Binding-site contacts:
Ligand atom C contacts residue SER278 of chain 1.A at 3.2 Å.
Ligand atom CA contacts residue THR398 of chain 1.A at 4.1 Å.
Ligand atom C contacts residue VAL355 of chain 1.A at 4.0 Å (hydrophobic).
Ligand atom O contacts residue MET311 of chain 1.A at 3.6 Å (h-bond).
Ligand atom N contacts residue GLY354 of chain 1.A at 3.9 Å.
Ligand atom OD1 contacts residue ARG397 of chain 1.A at 3.4 Å (salt-bridge).
Ligand atom CB contacts residue ASN401 of chain 1.A at 4.1 Å.
Ligand atom C contacts residue SER277 of chain 1.A at 4.2 Å.
Ligand atom N contacts residue ARG276 of chain 1.A at 4.3 Å.
Ligand atom OD2 contacts residue GLY359 of chain 1.A at 3.5 Å (h-bond).
Ligand atom CA contacts residue ASP394 of chain 1.A at 4.1 Å.
Ligand atom OXT contacts residue THR398 of chain 1.A at 3.9 Å.
Ligand atom CA contacts residue ARG276 of chain 1.A at 4.2 Å.
Ligand atom O contacts residue VAL355 of chain 1.A at 4.0 Å.
Ligand atom CB contacts residue THR314 of chain 1.A at 3.6 Å.
Ligand atom C contacts residue THR398 of chain 1.A at 4.4 Å.
Ligand atom OD1 contacts residue ASP394 of chain 1.A at 2.4 Å (salt-bridge).
Ligand atom C contacts residue GLY354 of chain 1.A at 3.9 Å.
Ligand atom OXT contacts residue SER277 of chain 1.A at 3.0 Å.
Ligand atom CG contacts residue ARG397 of chain 1.A at 4.3 Å.
Ligand atom CA contacts residue VAL355 of chain 1.A at 3.7 Å (hydrophobic).
Ligand atom OD1 contacts residue THR314 of chain 1.A at 3.8 Å.
Ligand atom O contacts residue GLY354 of chain 1.A at 3.2 Å.
Ligand atom CG contacts residue ASP394 of chain 1.A at 3.5 Å.
Ligand atom CG contacts residue THR314 of chain 1.A at 3.3 Å.
Ligand atom CB contacts residue MET311 of chain 1.A at 4.2 Å (hydrophobic).
Ligand atom C contacts residue ARG276 of chain 1.A at 4.3 Å.
Ligand atom O contacts residue SER278 of chain 1.A at 2.8 Å.
Ligand atom OXT contacts residue SER278 of chain 1.A at 2.2 Å (h-bond).
Ligand atom N contacts residue VAL355 of chain 1.A at 2.3 Å (h-bond).
Ligand atom N contacts residue ALA353 of chain 1.A at 4.1 Å.
Ligand atom OD2 contacts residue THR352 of chain 1.A at 4.2 Å.
Ligand atom OXT contacts residue GLY354 of chain 1.A at 4.1 Å.
Ligand atom OD2 contacts residue THR314 of chain 1.A at 3.2 Å (h-bond).
Ligand atom N contacts residue ASP394 of chain 1.A at 4.3 Å.
Ligand atom CG contacts residue GLY359 of chain 1.A at 4.3 Å.
Ligand atom OXT contacts residue ARG276 of chain 1.A at 3.6 Å.
Ligand atom CB contacts residue ASP394 of chain 1.A at 4.1 Å.
Ligand atom O contacts residue ASN401 of chain 1.A at 4.3 Å.
Ligand atom N contacts residue PRO356 of chain 1.A at 3.7 Å.

The protein below binds the small molecule below.
Small molecule (SMILES): N[C@@H](CC(=O)O)C(=O)O

Sequence of chain 1.A:
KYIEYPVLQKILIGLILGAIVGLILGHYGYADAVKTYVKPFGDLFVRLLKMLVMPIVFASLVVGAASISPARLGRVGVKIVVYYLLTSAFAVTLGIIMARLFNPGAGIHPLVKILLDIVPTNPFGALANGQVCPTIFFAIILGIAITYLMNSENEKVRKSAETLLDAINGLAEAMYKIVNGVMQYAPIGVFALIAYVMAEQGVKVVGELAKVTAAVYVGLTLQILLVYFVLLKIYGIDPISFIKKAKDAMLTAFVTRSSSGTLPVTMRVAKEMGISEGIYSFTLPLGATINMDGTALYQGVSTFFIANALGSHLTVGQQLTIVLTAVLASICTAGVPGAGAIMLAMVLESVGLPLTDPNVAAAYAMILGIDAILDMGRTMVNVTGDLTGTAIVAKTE